Sequence of chain 1.A:
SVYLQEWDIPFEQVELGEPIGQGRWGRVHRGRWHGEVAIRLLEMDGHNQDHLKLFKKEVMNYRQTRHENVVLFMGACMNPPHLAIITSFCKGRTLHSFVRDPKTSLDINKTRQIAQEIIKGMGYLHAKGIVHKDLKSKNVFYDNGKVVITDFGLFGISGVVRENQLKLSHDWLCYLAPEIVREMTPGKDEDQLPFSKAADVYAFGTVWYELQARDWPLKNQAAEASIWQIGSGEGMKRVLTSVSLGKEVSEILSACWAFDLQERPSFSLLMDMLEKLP

Binding-site contacts:
Ligand atom N6 contacts residue ALA72 of chain 1.A at 3.7 Å.
Ligand atom O1B contacts residue LYS170 of chain 1.A at 3.9 Å.
Ligand atom O2A contacts residue ASP185 of chain 1.A at 3.5 Å (salt-bridge).
Ligand atom C6 contacts residue ALA72 of chain 1.A at 3.8 Å (hydrophobic).
Ligand atom C2 contacts residue PHE175 of chain 1.A at 3.5 Å (hydrophobic).
Ligand atom C5' contacts residue GLY55 of chain 1.A at 4.0 Å.
Ligand atom C2 contacts residue CYS124 of chain 1.A at 3.9 Å (hydrophobic).
Ligand atom O2A contacts residue ARG74 of chain 1.A at 3.3 Å (salt-bridge).
Ligand atom C6 contacts residue THR184 of chain 1.A at 4.0 Å.
Ligand atom O1A contacts residue ARG74 of chain 1.A at 2.9 Å (salt-bridge).
Ligand atom N1 contacts residue PHE123 of chain 1.A at 3.9 Å.
Ligand atom N6 contacts residue SER122 of chain 1.A at 3.3 Å (h-bond).
Ligand atom C4' contacts residue ILE54 of chain 1.A at 3.6 Å (hydrophobic).
Ligand atom PA contacts residue ARG74 of chain 1.A at 3.7 Å.
Ligand atom N3B contacts residue LYS170 of chain 1.A at 3.9 Å.
Ligand atom O2A contacts residue MG1 of chain 1.D at 2.1 Å.
Ligand atom O2' contacts residue PHE175 of chain 1.A at 3.7 Å.
Ligand atom O4' contacts residue VAL62 of chain 1.A at 3.5 Å.
Ligand atom O5' contacts residue ARG74 of chain 1.A at 3.7 Å.
Ligand atom N7 contacts residue THR184 of chain 1.A at 3.4 Å.
Ligand atom N3 contacts residue ILE54 of chain 1.A at 4.0 Å.
Ligand atom PB contacts residue MG1 of chain 1.D at 3.5 Å.
Ligand atom C2 contacts residue PHE123 of chain 1.A at 3.8 Å (hydrophobic).
Ligand atom O3G contacts residue ARG58 of chain 1.A at 3.9 Å.
Ligand atom O1B contacts residue MG1 of chain 1.D at 2.2 Å.
Ligand atom N6 contacts residue THR184 of chain 1.A at 3.8 Å.
Ligand atom O1G contacts residue ASP168 of chain 1.A at 4.0 Å.
Ligand atom C5 contacts residue THR184 of chain 1.A at 3.8 Å.
Ligand atom C8 contacts residue ASP185 of chain 1.A at 3.7 Å.
Ligand atom N1 contacts residue CYS124 of chain 1.A at 3.4 Å (h-bond).
Ligand atom O5' contacts residue MG1 of chain 1.D at 3.3 Å.
Ligand atom C4 contacts residue PHE175 of chain 1.A at 3.9 Å (hydrophobic).
Ligand atom O3G contacts residue GLY57 of chain 1.A at 3.2 Å.
Ligand atom PA contacts residue MG1 of chain 1.D at 3.2 Å.
Ligand atom N3 contacts residue PHE175 of chain 1.A at 3.4 Å.
Ligand atom O3A contacts residue MG1 of chain 1.D at 3.8 Å.
Ligand atom O3' contacts residue ILE54 of chain 1.A at 3.5 Å (h-bond).
Ligand atom O2G contacts residue ARG58 of chain 1.A at 2.9 Å (salt-bridge).
Ligand atom N7 contacts residue ASP185 of chain 1.A at 3.6 Å.
Ligand atom O1B contacts residue ASN173 of chain 1.A at 3.5 Å (h-bond).

This protein binds this small molecule.
Small molecule (SMILES): Nc1ncnc2c1ncn2[C@@H]1O[C@H](CO[P](=O)(O)O[P](=O)(O)NP(=O)(O)O)[C@@H](O)[C@H]1O